Sequence of chain 14.C:
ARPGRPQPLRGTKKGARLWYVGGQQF

Sequence of chain 15.A:
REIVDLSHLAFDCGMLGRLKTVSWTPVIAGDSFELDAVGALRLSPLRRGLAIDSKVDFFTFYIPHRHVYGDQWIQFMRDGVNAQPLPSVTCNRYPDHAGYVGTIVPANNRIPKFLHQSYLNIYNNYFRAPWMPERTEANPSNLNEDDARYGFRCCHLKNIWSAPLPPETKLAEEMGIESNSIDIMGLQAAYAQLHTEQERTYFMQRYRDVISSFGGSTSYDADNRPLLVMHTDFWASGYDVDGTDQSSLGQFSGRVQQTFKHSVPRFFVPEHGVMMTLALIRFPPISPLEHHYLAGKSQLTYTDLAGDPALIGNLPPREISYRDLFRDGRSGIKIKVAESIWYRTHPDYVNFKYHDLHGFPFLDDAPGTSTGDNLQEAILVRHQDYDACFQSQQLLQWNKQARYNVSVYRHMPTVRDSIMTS

A small-molecule ligand and the protein it binds are described below.
Small molecule (SMILES): Nc1ncnc2c1N1CN2[C@H]2C[C@]3(OP3(O)(O)OC[C@H]3OCC[C@@H]3O[P](=O)(O)OC[C@H]3O[C@@H]1C[C@@H]3O)[C@@H](CO[P](=O)(O)O[C@H]1CCO[C@@H]1COP(=O)=O)O2

Binding-site contacts:
Ligand atom OP1 contacts residue GLY34 of chain 14.C at 3.8 Å.
Ligand atom OP1 contacts residue ARG28 of chain 14.C at 3.2 Å (salt-bridge).
Ligand atom O3' contacts residue ARG425 of chain 15.A at 3.8 Å.
Ligand atom OP2 contacts residue THR423 of chain 15.A at 2.9 Å.
Ligand atom C2 contacts residue PHE212 of chain 14.A at 3.8 Å (hydrophobic).
Ligand atom C5' contacts residue DC1 of chain 14.H at 2.3 Å.
Ligand atom N3 contacts residue ARG425 of chain 15.A at 3.1 Å (salt-bridge).
Ligand atom C5' contacts residue ARG28 of chain 14.C at 3.1 Å.
Ligand atom O5' contacts residue ARG425 of chain 15.A at 2.8 Å.
Ligand atom C5 contacts residue GLU208 of chain 14.A at 3.4 Å.
Ligand atom O5' contacts residue DC1 of chain 14.H at 2.6 Å.
Ligand atom P contacts residue ARG425 of chain 15.A at 3.5 Å.
Ligand atom P contacts residue DC1 of chain 14.H at 2.5 Å.
Ligand atom C4 contacts residue ARG425 of chain 15.A at 3.6 Å.
Ligand atom C4' contacts residue DC1 of chain 14.H at 2.8 Å.
Ligand atom C2' contacts residue DC1 of chain 14.E at 2.2 Å.
Ligand atom N3 contacts residue GLU208 of chain 14.A at 2.7 Å (salt-bridge).
Ligand atom N1 contacts residue ARG425 of chain 15.A at 3.6 Å (salt-bridge).
Ligand atom C2 contacts residue GLU208 of chain 14.A at 1.6 Å.
Ligand atom O3' contacts residue THR423 of chain 15.A at 3.8 Å.
Ligand atom C6 contacts residue GLU208 of chain 14.A at 2.6 Å.
Ligand atom O5' contacts residue TYR31 of chain 14.C at 3.4 Å (h-bond).
Ligand atom C1' contacts residue ALA27 of chain 14.C at 3.8 Å (hydrophobic).
Ligand atom C3' contacts residue DC1 of chain 14.E at 2.9 Å.
Ligand atom C5' contacts residue TYR31 of chain 14.C at 2.9 Å (hydrophobic).
Ligand atom O4' contacts residue PHE212 of chain 14.A at 3.4 Å.
Ligand atom C4 contacts residue GLU208 of chain 14.A at 3.4 Å.
Ligand atom O5' contacts residue ARG28 of chain 14.C at 3.4 Å.
Ligand atom OP2 contacts residue ARG425 of chain 15.A at 3.8 Å.
Ligand atom O4' contacts residue ARG425 of chain 15.A at 3.7 Å.
Ligand atom N1 contacts residue GLU208 of chain 14.A at 1.5 Å (salt-bridge).
Ligand atom C1' contacts residue PHE212 of chain 14.A at 3.5 Å (hydrophobic).
Ligand atom OP2 contacts residue DC1 of chain 14.H at 2.0 Å.
Ligand atom C1' contacts residue DC1 of chain 14.E at 3.6 Å.
Ligand atom N3 contacts residue PHE212 of chain 14.A at 2.9 Å.
Ligand atom C2 contacts residue ARG425 of chain 15.A at 3.1 Å.
Ligand atom OP2 contacts residue ASP426 of chain 15.A at 2.8 Å (salt-bridge).
Ligand atom O3' contacts residue ARG28 of chain 14.C at 3.5 Å (salt-bridge).
Ligand atom N6 contacts residue GLU208 of chain 14.A at 3.4 Å (salt-bridge).
Ligand atom O3' contacts residue DC1 of chain 14.E at 3.3 Å.

Sequence of chain 14.A:
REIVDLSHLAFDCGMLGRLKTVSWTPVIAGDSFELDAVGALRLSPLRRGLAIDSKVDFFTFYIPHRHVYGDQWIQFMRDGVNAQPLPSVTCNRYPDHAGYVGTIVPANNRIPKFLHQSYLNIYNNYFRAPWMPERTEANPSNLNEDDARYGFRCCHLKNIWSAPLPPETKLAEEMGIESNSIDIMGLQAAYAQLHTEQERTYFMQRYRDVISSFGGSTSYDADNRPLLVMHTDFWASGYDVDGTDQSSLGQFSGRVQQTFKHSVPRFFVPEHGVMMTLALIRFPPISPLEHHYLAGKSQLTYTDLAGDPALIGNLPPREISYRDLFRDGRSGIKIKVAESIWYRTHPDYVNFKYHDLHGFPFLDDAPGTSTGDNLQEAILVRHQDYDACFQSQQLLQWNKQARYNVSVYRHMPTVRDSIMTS